Binding-site contacts:
Ligand atom C contacts residue GLY72 of chain 1.A at 3.4 Å.
Ligand atom CA contacts residue ASN102 of chain 1.A at 3.0 Å.
Ligand atom CB contacts residue PHE60 of chain 1.A at 3.7 Å (hydrophobic).
Ligand atom CA contacts residue GLY72 of chain 1.A at 3.3 Å.
Ligand atom CAG contacts residue PRO105 of chain 1.A at 3.5 Å (hydrophobic).
Ligand atom O contacts residue PHE60 of chain 1.A at 3.0 Å.
Ligand atom O contacts residue ALA101 of chain 1.A at 3.5 Å.
Ligand atom CG1 contacts residue GLN63 of chain 1.A at 3.3 Å.
Ligand atom CB contacts residue ASN102 of chain 1.A at 3.8 Å.
Ligand atom N contacts residue ASN102 of chain 1.A at 2.9 Å (h-bond).
Ligand atom CG2 contacts residue PHE60 of chain 1.A at 3.6 Å (hydrophobic).
Ligand atom CB contacts residue ASN102 of chain 1.A at 3.3 Å.
Ligand atom CG1 contacts residue PHE113 of chain 1.A at 3.5 Å (hydrophobic).
Ligand atom CD1 contacts residue PHE60 of chain 1.A at 3.7 Å (hydrophobic).
Ligand atom O contacts residue TRP121 of chain 1.A at 2.9 Å (h-bond).
Ligand atom CA contacts residue PHE60 of chain 1.A at 3.6 Å (hydrophobic).
Ligand atom O contacts residue ASN102 of chain 1.A at 3.4 Å (h-bond).
Ligand atom CG contacts residue GLN111 of chain 1.A at 3.6 Å.
Ligand atom C contacts residue PHE60 of chain 1.A at 3.3 Å (hydrophobic).
Ligand atom O contacts residue HIS126 of chain 1.A at 3.3 Å.
Ligand atom CAF contacts residue PRO105 of chain 1.A at 3.6 Å (hydrophobic).
Ligand atom O contacts residue ALA103 of chain 1.A at 3.6 Å.
Ligand atom O contacts residue GLN63 of chain 1.A at 3.0 Å (h-bond).
Ligand atom CB contacts residue GLN111 of chain 1.A at 3.8 Å.
Ligand atom CAA contacts residue ALA103 of chain 1.A at 3.2 Å (hydrophobic).
Ligand atom CN contacts residue ARG55 of chain 1.A at 3.4 Å.
Ligand atom CG contacts residue ALA101 of chain 1.A at 3.6 Å (hydrophobic).
Ligand atom CB contacts residue TRP121 of chain 1.A at 3.6 Å (hydrophobic).
Ligand atom CD1 contacts residue ASN102 of chain 1.A at 3.3 Å.
Ligand atom O contacts residue ARG55 of chain 1.A at 3.0 Å (salt-bridge).
Ligand atom CN contacts residue HIS126 of chain 1.A at 3.3 Å.
Ligand atom C contacts residue ASN102 of chain 1.A at 3.4 Å.
Ligand atom CAE contacts residue PRO105 of chain 1.A at 3.5 Å (hydrophobic).
Ligand atom CAJ contacts residue PRO105 of chain 1.A at 3.7 Å (hydrophobic).
Ligand atom CN contacts residue ARG55 of chain 1.A at 3.5 Å.
Ligand atom CAA contacts residue GLY104 of chain 1.A at 3.4 Å.
Ligand atom CB contacts residue PHE113 of chain 1.A at 3.7 Å (hydrophobic).
Ligand atom N contacts residue GLY72 of chain 1.A at 3.2 Å (h-bond).
Ligand atom CN contacts residue GLY72 of chain 1.A at 3.1 Å.
Ligand atom CG contacts residue ASN102 of chain 1.A at 3.7 Å.

Sequence of chain 1.A:
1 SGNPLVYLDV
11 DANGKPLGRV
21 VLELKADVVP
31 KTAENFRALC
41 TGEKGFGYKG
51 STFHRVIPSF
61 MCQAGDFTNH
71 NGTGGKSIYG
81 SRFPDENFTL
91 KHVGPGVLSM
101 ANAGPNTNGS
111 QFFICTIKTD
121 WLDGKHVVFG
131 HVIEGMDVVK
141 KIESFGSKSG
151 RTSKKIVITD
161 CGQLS

The protein below binds the small molecule below.
Small molecule (SMILES): CC[C@@H]1NC(=O)[C@H]([C@H](O)[C@H](C)C/C=C/CCC[n+]2cccc3ccccc32)N(C)C(=O)[C@H](C(C)C)N(C)C(=O)[C@H](CC(C)C)N(C)C(=O)[C@H](CC(C)C)N(C)C(=O)[C@@H](C)NC(=O)[C@H](C)NC(=O)[C@H](CC(C)C)N(C)C(=O)[C@H](C(C)C)NC(=O)[C@H](CC(C)C)N(C)C(=O)CN(C)C1=O